Binding-site contacts:
Ligand atom O4 contacts residue LEU151 of chain 58.Q at 3.7 Å.
Ligand atom C7 contacts residue ASN87 of chain 58.Q at 3.6 Å.
Ligand atom O7 contacts residue ASP85 of chain 58.Q at 4.3 Å.
Ligand atom C4 contacts residue ASN87 of chain 58.Q at 4.2 Å.
Ligand atom C5 contacts residue ASN87 of chain 58.Q at 3.7 Å.
Ligand atom C1 contacts residue ASN87 of chain 58.Q at 1.4 Å.
Ligand atom C4 contacts residue LEU151 of chain 58.Q at 4.4 Å (hydrophobic).
Ligand atom O5 contacts residue ASN87 of chain 58.Q at 2.3 Å (h-bond).
Ligand atom C6 contacts residue LEU151 of chain 58.Q at 3.8 Å (hydrophobic).
Ligand atom C3 contacts residue ASN87 of chain 58.Q at 3.7 Å.
Ligand atom O7 contacts residue ASN87 of chain 58.Q at 3.9 Å.
Ligand atom C1 contacts residue SER89 of chain 58.Q at 4.5 Å.
Ligand atom O6 contacts residue LEU151 of chain 58.Q at 3.4 Å.
Ligand atom C5 contacts residue SER89 of chain 58.Q at 4.3 Å.
Ligand atom O5 contacts residue SER89 of chain 58.Q at 4.1 Å.
Ligand atom O5 contacts residue SER79 of chain 58.Q at 4.4 Å.
Ligand atom N2 contacts residue ASN87 of chain 58.Q at 2.9 Å (h-bond).
Ligand atom C5 contacts residue LEU151 of chain 58.Q at 4.1 Å (hydrophobic).
Ligand atom C2 contacts residue ASN87 of chain 58.Q at 2.4 Å.

The protein below binds the small molecule below.
Small molecule (SMILES): CC(=O)N[C@@H]1[C@@H](O)[C@H](O)[C@@H](CO)O[C@H]1O

Sequence of chain 58.Q:
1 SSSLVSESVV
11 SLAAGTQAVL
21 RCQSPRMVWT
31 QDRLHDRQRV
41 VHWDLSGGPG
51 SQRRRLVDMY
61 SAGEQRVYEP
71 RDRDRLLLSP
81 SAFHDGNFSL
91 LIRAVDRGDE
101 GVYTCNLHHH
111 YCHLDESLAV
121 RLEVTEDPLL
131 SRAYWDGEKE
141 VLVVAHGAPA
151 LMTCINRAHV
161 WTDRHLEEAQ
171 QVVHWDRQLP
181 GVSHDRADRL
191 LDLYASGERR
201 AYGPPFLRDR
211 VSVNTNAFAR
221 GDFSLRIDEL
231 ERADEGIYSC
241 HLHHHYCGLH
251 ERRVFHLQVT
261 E